Binding-site contacts:
Ligand atom C3 contacts residue TRP88 of chain 1.A at 3.9 Å (hydrophobic).
Ligand atom O2 contacts residue TYR31 of chain 1.A at 3.3 Å.
Ligand atom O6 contacts residue VAL40 of chain 1.A at 3.9 Å.
Ligand atom O6 contacts residue GLU19 of chain 1.A at 2.8 Å (salt-bridge).
Ligand atom C6 contacts residue HIS42 of chain 1.A at 3.7 Å.
Ligand atom C2 contacts residue LYS37 of chain 1.A at 4.0 Å.
Ligand atom C1 contacts residue TYR76 of chain 1.A at 3.7 Å (hydrophobic).
Ligand atom C6 contacts residue VAL40 of chain 1.A at 3.7 Å (hydrophobic).
Ligand atom O6 contacts residue TYR33 of chain 1.A at 3.8 Å.
Ligand atom C4 contacts residue HIS42 of chain 1.A at 3.7 Å.
Ligand atom O5 contacts residue TYR33 of chain 1.A at 3.3 Å (h-bond).
Ligand atom O4 contacts residue TYR33 of chain 1.A at 3.4 Å (h-bond).
Ligand atom O4 contacts residue TYR76 of chain 1.A at 2.7 Å (h-bond).
Ligand atom C3 contacts residue TYR33 of chain 1.A at 3.8 Å (hydrophobic).
Ligand atom O6 contacts residue TYR31 of chain 1.A at 3.9 Å.
Ligand atom O6 contacts residue LYS37 of chain 1.A at 3.7 Å.
Ligand atom C3 contacts residue GLU23 of chain 1.A at 3.6 Å.
Ligand atom C2 contacts residue TYR76 of chain 1.A at 3.5 Å (hydrophobic).
Ligand atom O1 contacts residue LEU36 of chain 1.A at 3.9 Å.
Ligand atom C5 contacts residue TYR76 of chain 1.A at 3.9 Å (hydrophobic).
Ligand atom C3 contacts residue LYS37 of chain 1.A at 4.0 Å.
Ligand atom O3 contacts residue TRP5 of chain 1.A at 3.7 Å.
Ligand atom O4 contacts residue TYR86 of chain 1.A at 3.7 Å.
Ligand atom C5 contacts residue TRP88 of chain 1.A at 3.9 Å (hydrophobic).
Ligand atom C4 contacts residue TYR76 of chain 1.A at 3.7 Å (hydrophobic).
Ligand atom O3 contacts residue LYS37 of chain 1.A at 2.9 Å (salt-bridge).
Ligand atom C6 contacts residue TYR31 of chain 1.A at 4.0 Å (hydrophobic).
Ligand atom O3 contacts residue TYR86 of chain 1.A at 2.7 Å (h-bond).
Ligand atom C6 contacts residue GLU19 of chain 1.A at 3.4 Å.
Ligand atom O3 contacts residue TYR31 of chain 1.A at 3.6 Å.
Ligand atom O5 contacts residue TYR76 of chain 1.A at 3.2 Å (h-bond).
Ligand atom O4 contacts residue HIS42 of chain 1.A at 2.8 Å (h-bond).
Ligand atom O3 contacts residue GLU23 of chain 1.A at 2.7 Å (salt-bridge).
Ligand atom O2 contacts residue LYS37 of chain 1.A at 3.5 Å.
Ligand atom C4 contacts residue TRP88 of chain 1.A at 3.8 Å (hydrophobic).
Ligand atom C5 contacts residue TYR33 of chain 1.A at 3.8 Å (hydrophobic).
Ligand atom O4 contacts residue TYR76 of chain 1.A at 3.8 Å.
Ligand atom C2 contacts residue TYR31 of chain 1.A at 4.0 Å (hydrophobic).
Ligand atom C3 contacts residue TYR86 of chain 1.A at 4.0 Å (hydrophobic).
Ligand atom C6 contacts residue TRP88 of chain 1.A at 3.5 Å (hydrophobic).

Sequence of chain 1.A:
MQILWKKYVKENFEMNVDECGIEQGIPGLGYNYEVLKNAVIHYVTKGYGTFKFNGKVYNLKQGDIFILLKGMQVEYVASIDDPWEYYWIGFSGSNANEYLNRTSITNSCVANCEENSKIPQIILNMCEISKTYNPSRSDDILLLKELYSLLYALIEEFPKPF

The small molecule below binds the protein below.
Small molecule (SMILES): OC[C@H]1O[C@@H](O[C@H]2[C@H](O)[C@@H](O)[C@H](O)O[C@@H]2CO)[C@H](O)[C@@H](O)[C@H]1O